The small molecule below binds the protein below.
Small molecule (SMILES): OC[C@H]1O[C@H](O[C@H]2[C@@H](O)[C@@H](CO)O[C@@H](O[C@H]3[C@H](O)[C@@H](O)[C@H](O)O[C@@H]3CO)[C@@H]2O)[C@H](O)[C@@H](O)[C@H]1O

Binding-site contacts:
Ligand atom O4 contacts residue THR104 of chain 1.V at 3.4 Å (h-bond).
Ligand atom C2 contacts residue ASN107 of chain 1.V at 3.8 Å.
Ligand atom O6 contacts residue HIS50 of chain 1.V at 3.1 Å (h-bond).
Ligand atom C3 contacts residue CA1 of chain 1.IC at 3.4 Å.
Ligand atom C2 contacts residue CA1 of chain 1.IC at 3.9 Å.
Ligand atom C6 contacts residue HIS50 of chain 1.V at 3.9 Å.
Ligand atom C6 contacts residue GLN53 of chain 1.V at 3.7 Å.
Ligand atom O3 contacts residue CA1 of chain 1.IC at 2.6 Å.
Ligand atom O2 contacts residue TYR36 of chain 1.V at 4.0 Å.
Ligand atom O5 contacts residue HIS50 of chain 1.V at 3.3 Å (h-bond).
Ligand atom C6 contacts residue ASP100 of chain 1.V at 3.5 Å.
Ligand atom C5 contacts residue GLN53 of chain 1.V at 3.9 Å.
Ligand atom O4 contacts residue CA1 of chain 1.IC at 2.5 Å.
Ligand atom C6 contacts residue PRO51 of chain 1.V at 3.8 Å (hydrophobic).
Ligand atom C3 contacts residue THR104 of chain 1.V at 4.0 Å.
Ligand atom O6 contacts residue VAL101 of chain 1.V at 4.0 Å.
Ligand atom C4 contacts residue CA1 of chain 1.IC at 3.4 Å.
Ligand atom O4 contacts residue TYR36 of chain 1.V at 3.0 Å (h-bond).
Ligand atom O6 contacts residue PRO51 of chain 1.V at 3.0 Å.
Ligand atom O3 contacts residue THR104 of chain 1.V at 3.3 Å (h-bond).
Ligand atom C4 contacts residue GLN53 of chain 1.V at 3.6 Å.
Ligand atom O6 contacts residue GLN53 of chain 1.V at 2.8 Å (h-bond).
Ligand atom C3 contacts residue TYR36 of chain 1.V at 3.8 Å (hydrophobic).
Ligand atom O2 contacts residue HIS50 of chain 1.V at 3.0 Å (h-bond).
Ligand atom C6 contacts residue GLN53 of chain 1.V at 3.7 Å.
Ligand atom C2 contacts residue TYR36 of chain 1.V at 3.3 Å (hydrophobic).
Ligand atom O2 contacts residue GLN53 of chain 1.V at 2.7 Å (h-bond).
Ligand atom C4 contacts residue ASP100 of chain 1.V at 3.5 Å.
Ligand atom C6 contacts residue VAL101 of chain 1.V at 3.8 Å (hydrophobic).
Ligand atom C6 contacts residue HIS50 of chain 1.V at 3.8 Å.
Ligand atom O3 contacts residue TYR36 of chain 1.V at 3.5 Å (h-bond).
Ligand atom C2 contacts residue GLN53 of chain 1.V at 3.4 Å.
Ligand atom O2 contacts residue ASN107 of chain 1.V at 3.1 Å (h-bond).
Ligand atom C1 contacts residue TYR36 of chain 1.V at 3.9 Å (hydrophobic).
Ligand atom C4 contacts residue THR104 of chain 1.V at 3.3 Å.
Ligand atom O3 contacts residue ASN107 of chain 1.V at 3.0 Å (h-bond).
Ligand atom O5 contacts residue TYR36 of chain 1.V at 3.5 Å.
Ligand atom O4 contacts residue GLN53 of chain 1.V at 3.1 Å (h-bond).
Ligand atom C5 contacts residue GLN53 of chain 1.V at 3.3 Å.
Ligand atom O4 contacts residue ASP100 of chain 1.V at 2.6 Å (salt-bridge).

Sequence of chain 1.V:
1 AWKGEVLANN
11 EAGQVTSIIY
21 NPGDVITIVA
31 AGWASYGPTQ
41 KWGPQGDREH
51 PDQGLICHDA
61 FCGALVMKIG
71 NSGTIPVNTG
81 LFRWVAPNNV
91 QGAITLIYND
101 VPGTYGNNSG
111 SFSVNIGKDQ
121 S